This protein binds this small molecule.
Small molecule (SMILES): CC(=O)N[C@@H]1[C@@H](O)[C@H](O)[C@@H](CO)O[C@H]1O

Sequence of chain 1.A:
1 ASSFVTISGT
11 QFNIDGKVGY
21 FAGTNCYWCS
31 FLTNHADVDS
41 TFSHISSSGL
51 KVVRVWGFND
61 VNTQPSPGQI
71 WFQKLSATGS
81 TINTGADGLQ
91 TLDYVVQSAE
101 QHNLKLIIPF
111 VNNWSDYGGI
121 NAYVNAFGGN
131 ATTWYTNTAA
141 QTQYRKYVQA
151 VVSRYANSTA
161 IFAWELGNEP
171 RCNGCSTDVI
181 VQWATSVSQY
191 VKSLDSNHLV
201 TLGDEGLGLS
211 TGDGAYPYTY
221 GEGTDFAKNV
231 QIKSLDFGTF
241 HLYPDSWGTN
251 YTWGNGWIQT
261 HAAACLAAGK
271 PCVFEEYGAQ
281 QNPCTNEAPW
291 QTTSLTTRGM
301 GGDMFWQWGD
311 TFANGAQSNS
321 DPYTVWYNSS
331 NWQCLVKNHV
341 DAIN

Binding-site contacts:
Ligand atom C1 contacts residue ASN328 of chain 1.A at 1.6 Å.
Ligand atom C7 contacts residue TYR327 of chain 1.A at 4.1 Å (hydrophobic).
Ligand atom N2 contacts residue TYR327 of chain 1.A at 4.0 Å.
Ligand atom C5 contacts residue ASN328 of chain 1.A at 3.7 Å.
Ligand atom C2 contacts residue ASN328 of chain 1.A at 2.8 Å.
Ligand atom C3 contacts residue ASN328 of chain 1.A at 4.1 Å.
Ligand atom O7 contacts residue ASN328 of chain 1.A at 3.4 Å (h-bond).
Ligand atom C8 contacts residue TYR327 of chain 1.A at 4.0 Å (hydrophobic).
Ligand atom C8 contacts residue HIS44 of chain 1.A at 3.9 Å.
Ligand atom C1 contacts residue TYR327 of chain 1.A at 4.4 Å (hydrophobic).
Ligand atom C7 contacts residue ASN328 of chain 1.A at 3.5 Å.
Ligand atom O5 contacts residue ASN328 of chain 1.A at 2.4 Å (h-bond).
Ligand atom C4 contacts residue ASN328 of chain 1.A at 4.4 Å.
Ligand atom N2 contacts residue ASN328 of chain 1.A at 3.2 Å (h-bond).